Binding-site contacts:
Ligand atom C3 contacts residue TYR406 of chain 1.B at 3.1 Å (hydrophobic).
Ligand atom O6 contacts residue TYR406 of chain 1.B at 3.1 Å (h-bond).
Ligand atom O10 contacts residue ARG152 of chain 1.B at 2.9 Å (salt-bridge).
Ligand atom N4 contacts residue ASP151 of chain 1.B at 2.9 Å (salt-bridge).
Ligand atom O10 contacts residue ASP151 of chain 1.B at 3.3 Å.
Ligand atom C9 contacts residue ALA246 of chain 1.B at 3.7 Å (hydrophobic).
Ligand atom C11 contacts residue TRP178 of chain 1.B at 3.7 Å (hydrophobic).
Ligand atom N12 contacts residue ASP151 of chain 1.B at 2.9 Å (salt-bridge).
Ligand atom C12 contacts residue TRP178 of chain 1.B at 3.2 Å (hydrophobic).
Ligand atom C1 contacts residue TYR406 of chain 1.B at 3.0 Å (hydrophobic).
Ligand atom O1A contacts residue ARG292 of chain 1.B at 3.2 Å (salt-bridge).
Ligand atom C12 contacts residue GLU119 of chain 1.B at 3.7 Å.
Ligand atom N12 contacts residue ARG156 of chain 1.B at 3.2 Å (salt-bridge).
Ligand atom O9 contacts residue ALA246 of chain 1.B at 3.5 Å.
Ligand atom C8 contacts residue GLU276 of chain 1.B at 3.5 Å.
Ligand atom C2 contacts residue TYR406 of chain 1.B at 2.8 Å (hydrophobic).
Ligand atom C6 contacts residue GLU277 of chain 1.B at 3.6 Å.
Ligand atom C4 contacts residue ASP151 of chain 1.B at 3.4 Å.
Ligand atom O1A contacts residue ARG371 of chain 1.B at 2.8 Å (salt-bridge).
Ligand atom C3 contacts residue GLU119 of chain 1.B at 3.5 Å.
Ligand atom C1 contacts residue ARG371 of chain 1.B at 3.5 Å.
Ligand atom O9 contacts residue ARG224 of chain 1.B at 3.3 Å (salt-bridge).
Ligand atom O1B contacts residue ARG371 of chain 1.B at 2.9 Å (salt-bridge).
Ligand atom N13 contacts residue GLU227 of chain 1.B at 3.2 Å (salt-bridge).
Ligand atom O8 contacts residue ARG292 of chain 1.B at 3.4 Å.
Ligand atom N13 contacts residue TRP178 of chain 1.B at 3.0 Å (h-bond).
Ligand atom N12 contacts residue TRP178 of chain 1.B at 2.7 Å (h-bond).
Ligand atom C6 contacts residue TYR406 of chain 1.B at 3.7 Å (hydrophobic).
Ligand atom O9 contacts residue GLU276 of chain 1.B at 2.5 Å (salt-bridge).
Ligand atom O1A contacts residue TYR406 of chain 1.B at 3.3 Å (h-bond).
Ligand atom C3 contacts residue ASP151 of chain 1.B at 3.3 Å.
Ligand atom N4 contacts residue GLU119 of chain 1.B at 3.3 Å (salt-bridge).
Ligand atom C8 contacts residue ARG292 of chain 1.B at 3.7 Å.
Ligand atom C11 contacts residue ILE222 of chain 1.B at 3.7 Å (hydrophobic).
Ligand atom O6 contacts residue ARG292 of chain 1.B at 3.7 Å.
Ligand atom C9 contacts residue ASN294 of chain 1.B at 3.8 Å.
Ligand atom O1B contacts residue TYR406 of chain 1.B at 3.5 Å (h-bond).
Ligand atom O1B contacts residue ARG118 of chain 1.B at 2.8 Å (salt-bridge).
Ligand atom C9 contacts residue GLU276 of chain 1.B at 3.2 Å.
Ligand atom O8 contacts residue GLU276 of chain 1.B at 2.7 Å (salt-bridge).

A protein and the small-molecule ligand that binds it are described below.
Small molecule (SMILES): [H]/N=C(\N)N[C@H]1C=C(C(=O)O)O[C@@H]([C@H](OC)[C@H](O)CO)[C@@H]1NC(C)=O

Sequence of chain 1.B:
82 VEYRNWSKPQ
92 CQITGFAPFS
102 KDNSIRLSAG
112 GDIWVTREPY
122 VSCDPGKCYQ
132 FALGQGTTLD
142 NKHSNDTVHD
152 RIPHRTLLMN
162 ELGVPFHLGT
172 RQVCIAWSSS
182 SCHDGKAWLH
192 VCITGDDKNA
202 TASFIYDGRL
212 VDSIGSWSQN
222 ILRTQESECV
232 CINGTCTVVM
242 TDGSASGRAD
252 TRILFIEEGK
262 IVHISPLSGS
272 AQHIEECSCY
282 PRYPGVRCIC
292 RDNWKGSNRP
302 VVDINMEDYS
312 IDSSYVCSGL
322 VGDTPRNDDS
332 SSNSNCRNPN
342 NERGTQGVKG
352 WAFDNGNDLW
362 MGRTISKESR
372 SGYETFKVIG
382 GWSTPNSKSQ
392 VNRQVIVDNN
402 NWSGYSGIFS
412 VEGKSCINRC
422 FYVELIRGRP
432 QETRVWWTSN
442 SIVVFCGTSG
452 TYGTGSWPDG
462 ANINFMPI